Binding-site contacts:
Ligand atom C6 contacts residue THR294 of chain 1.K at 3.4 Å.
Ligand atom C3 contacts residue ASN292 of chain 1.K at 3.7 Å.
Ligand atom C7 contacts residue ASN292 of chain 1.K at 3.6 Å.
Ligand atom O5 contacts residue ASN292 of chain 1.K at 2.5 Å (h-bond).
Ligand atom C1 contacts residue THR294 of chain 1.K at 3.6 Å.
Ligand atom C5 contacts residue ASN292 of chain 1.K at 3.7 Å.
Ligand atom O5 contacts residue ASP295 of chain 1.K at 3.7 Å.
Ligand atom O6 contacts residue THR294 of chain 1.K at 2.8 Å (h-bond).
Ligand atom O5 contacts residue THR294 of chain 1.K at 2.9 Å (h-bond).
Ligand atom C2 contacts residue ASN292 of chain 1.K at 2.3 Å.
Ligand atom C5 contacts residue THR294 of chain 1.K at 3.3 Å.
Ligand atom C4 contacts residue ASN292 of chain 1.K at 4.2 Å.
Ligand atom N2 contacts residue ASN292 of chain 1.K at 2.8 Å (h-bond).
Ligand atom O7 contacts residue ASN292 of chain 1.K at 4.1 Å.
Ligand atom O6 contacts residue ASP295 of chain 1.K at 3.8 Å.
Ligand atom C1 contacts residue ASN292 of chain 1.K at 1.4 Å.

Sequence of chain 1.K:
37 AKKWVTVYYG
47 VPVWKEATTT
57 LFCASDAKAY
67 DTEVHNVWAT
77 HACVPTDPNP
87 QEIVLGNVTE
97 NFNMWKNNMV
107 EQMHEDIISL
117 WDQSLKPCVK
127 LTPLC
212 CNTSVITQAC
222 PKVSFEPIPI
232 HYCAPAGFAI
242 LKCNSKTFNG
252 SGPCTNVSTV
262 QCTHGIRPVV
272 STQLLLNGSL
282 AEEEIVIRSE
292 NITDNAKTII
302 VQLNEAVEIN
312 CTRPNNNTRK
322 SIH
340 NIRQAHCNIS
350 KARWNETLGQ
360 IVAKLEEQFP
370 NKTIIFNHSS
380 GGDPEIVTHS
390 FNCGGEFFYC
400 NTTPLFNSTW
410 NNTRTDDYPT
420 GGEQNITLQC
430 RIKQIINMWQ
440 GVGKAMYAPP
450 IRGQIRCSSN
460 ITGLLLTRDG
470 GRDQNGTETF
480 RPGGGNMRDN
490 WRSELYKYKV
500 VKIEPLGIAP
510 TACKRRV

This protein binds this small molecule.
Small molecule (SMILES): CC(=O)N[C@H]1[C@H](O[C@H]2[C@H](O)[C@@H](NC(C)=O)CO[C@@H]2CO)O[C@H](CO)[C@@H](O)[C@@H]1O